Sequence of chain 1.F:
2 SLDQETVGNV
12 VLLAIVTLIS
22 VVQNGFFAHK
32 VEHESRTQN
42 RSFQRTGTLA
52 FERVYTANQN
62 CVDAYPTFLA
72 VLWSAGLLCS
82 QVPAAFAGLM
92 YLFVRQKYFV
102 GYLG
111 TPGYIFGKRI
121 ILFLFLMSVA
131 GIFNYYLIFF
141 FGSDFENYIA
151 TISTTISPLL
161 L

Binding-site contacts:
Ligand atom C2 contacts residue HIS30 of chain 1.A at 3.7 Å.
Ligand atom S31 contacts residue LEU122 of chain 1.F at 3.8 Å.
Ligand atom C20 contacts residue VAL23 of chain 1.A at 4.1 Å (hydrophobic).
Ligand atom CL1 contacts residue PHE27 of chain 1.A at 3.2 Å.
Ligand atom C23 contacts residue HIS30 of chain 1.A at 4.2 Å.
Ligand atom C1 contacts residue GLY26 of chain 1.A at 3.5 Å.
Ligand atom C22 contacts residue PHE125 of chain 1.F at 3.3 Å (hydrophobic).
Ligand atom C16 contacts residue THR68 of chain 1.F at 3.6 Å.
Ligand atom C18 contacts residue LYS118 of chain 1.F at 4.0 Å.
Ligand atom S31 contacts residue ILE121 of chain 1.F at 4.1 Å.
Ligand atom C9 contacts residue GLY26 of chain 1.A at 3.8 Å.
Ligand atom C20 contacts residue VAL22 of chain 1.A at 3.6 Å (hydrophobic).
Ligand atom C22 contacts residue LEU122 of chain 1.F at 4.0 Å (hydrophobic).
Ligand atom C4 contacts residue ILE115 of chain 1.F at 4.0 Å (hydrophobic).
Ligand atom S31 contacts residue LYS118 of chain 1.F at 3.9 Å.
Ligand atom C6 contacts residue VAL23 of chain 1.A at 3.8 Å (hydrophobic).
Ligand atom C3 contacts residue PHE27 of chain 1.A at 3.8 Å (hydrophobic).
Ligand atom C6 contacts residue PHE27 of chain 1.A at 3.5 Å (hydrophobic).
Ligand atom C7 contacts residue ILE121 of chain 1.F at 3.9 Å (hydrophobic).
Ligand atom O30 contacts residue LYS118 of chain 1.F at 4.2 Å.
Ligand atom C16 contacts residue GLY26 of chain 1.A at 4.1 Å.
Ligand atom C7 contacts residue GLY26 of chain 1.A at 4.0 Å.
Ligand atom C9 contacts residue HIS30 of chain 1.A at 4.1 Å.
Ligand atom C11 contacts residue GLY26 of chain 1.A at 3.8 Å.
Ligand atom C4 contacts residue GLY26 of chain 1.A at 3.2 Å.
Ligand atom C10 contacts residue GLY26 of chain 1.A at 3.8 Å.
Ligand atom C13 contacts residue PHE27 of chain 1.A at 3.9 Å (hydrophobic).
Ligand atom C26 contacts residue LEU122 of chain 1.F at 4.2 Å (hydrophobic).
Ligand atom C1 contacts residue ALA29 of chain 1.A at 3.9 Å (hydrophobic).
Ligand atom C20 contacts residue ILE121 of chain 1.F at 4.1 Å (hydrophobic).
Ligand atom C19 contacts residue LEU122 of chain 1.F at 3.6 Å (hydrophobic).
Ligand atom C8 contacts residue GLY26 of chain 1.A at 4.0 Å.
Ligand atom C23 contacts residue GLY26 of chain 1.A at 4.1 Å.
Ligand atom C17 contacts residue ILE115 of chain 1.F at 3.1 Å (hydrophobic).
Ligand atom C18 contacts residue LEU122 of chain 1.F at 3.8 Å (hydrophobic).
Ligand atom C1 contacts residue ILE115 of chain 1.F at 3.5 Å (hydrophobic).
Ligand atom C25 contacts residue ILE115 of chain 1.F at 4.2 Å (hydrophobic).
Ligand atom C10 contacts residue ILE115 of chain 1.F at 4.0 Å (hydrophobic).
Ligand atom C3 contacts residue GLY26 of chain 1.A at 3.5 Å.
Ligand atom C6 contacts residue GLY26 of chain 1.A at 3.7 Å.

The protein below binds the small molecule below.
Small molecule (SMILES): CC(C)c1ccc2c(c1)c(SC(C)(C)C)c(CC(C)(C)C(=O)O)n2Cc1ccc(Cl)cc1

Sequence of chain 1.A:
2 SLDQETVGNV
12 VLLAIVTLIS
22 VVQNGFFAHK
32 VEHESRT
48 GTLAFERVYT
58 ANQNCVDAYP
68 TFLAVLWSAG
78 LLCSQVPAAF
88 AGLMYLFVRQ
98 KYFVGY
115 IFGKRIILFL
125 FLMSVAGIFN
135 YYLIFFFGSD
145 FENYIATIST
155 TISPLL